Sequence of chain 1.A:
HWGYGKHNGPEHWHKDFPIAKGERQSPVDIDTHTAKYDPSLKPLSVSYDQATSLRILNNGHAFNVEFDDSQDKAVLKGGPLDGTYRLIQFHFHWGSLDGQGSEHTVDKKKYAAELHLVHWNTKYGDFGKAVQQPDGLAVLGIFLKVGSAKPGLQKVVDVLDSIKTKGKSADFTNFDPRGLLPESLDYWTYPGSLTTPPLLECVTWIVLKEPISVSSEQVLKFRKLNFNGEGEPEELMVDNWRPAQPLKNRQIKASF

A protein and the small-molecule ligand that binds it are described below.
Small molecule (SMILES): O=C(NCc1ccccc1)Nc1ccc2c(c1)[B-](O)(O)OC2

Binding-site contacts:
Ligand atom C5 contacts residue VAL123 of chain 1.A at 3.9 Å (hydrophobic).
Ligand atom C7 contacts residue VAL144 of chain 1.A at 3.8 Å (hydrophobic).
Ligand atom O4 contacts residue PHE132 of chain 1.A at 3.9 Å.
Ligand atom O3 contacts residue ZN1 of chain 1.B at 3.9 Å.
Ligand atom B1 contacts residue THR200 of chain 1.A at 3.7 Å.
Ligand atom C5 contacts residue GLN94 of chain 1.A at 3.9 Å.
Ligand atom B1 contacts residue HIS121 of chain 1.A at 4.0 Å.
Ligand atom C3 contacts residue THR201 of chain 1.A at 4.0 Å.
Ligand atom C6 contacts residue VAL123 of chain 1.A at 4.1 Å (hydrophobic).
Ligand atom C13 contacts residue VAL136 of chain 1.A at 3.7 Å (hydrophobic).
Ligand atom O2 contacts residue ZN1 of chain 1.B at 2.1 Å.
Ligand atom O1 contacts residue HIS121 of chain 1.A at 3.5 Å (h-bond).
Ligand atom C6 contacts residue HIS96 of chain 1.A at 4.0 Å.
Ligand atom N2 contacts residue PRO203 of chain 1.A at 3.8 Å.
Ligand atom O1 contacts residue HIS96 of chain 1.A at 3.2 Å.
Ligand atom N1 contacts residue THR201 of chain 1.A at 3.8 Å.
Ligand atom C5 contacts residue LEU199 of chain 1.A at 3.9 Å (hydrophobic).
Ligand atom C15 contacts residue PRO203 of chain 1.A at 3.8 Å (hydrophobic).
Ligand atom N1 contacts residue LEU199 of chain 1.A at 3.9 Å.
Ligand atom C1 contacts residue LEU199 of chain 1.A at 4.0 Å (hydrophobic).
Ligand atom C2 contacts residue THR201 of chain 1.A at 3.3 Å.
Ligand atom C7 contacts residue VAL123 of chain 1.A at 3.4 Å (hydrophobic).
Ligand atom C12 contacts residue PHE132 of chain 1.A at 3.7 Å (hydrophobic).
Ligand atom O2 contacts residue HIS121 of chain 1.A at 3.5 Å (h-bond).
Ligand atom C4 contacts residue LEU199 of chain 1.A at 4.0 Å (hydrophobic).
Ligand atom O2 contacts residue THR200 of chain 1.A at 2.8 Å (h-bond).
Ligand atom C3 contacts residue LEU199 of chain 1.A at 4.0 Å (hydrophobic).
Ligand atom C7 contacts residue HIS96 of chain 1.A at 3.7 Å.
Ligand atom O1 contacts residue ZN1 of chain 1.B at 2.9 Å.
Ligand atom C6 contacts residue LEU199 of chain 1.A at 3.9 Å (hydrophobic).
Ligand atom C11 contacts residue PHE132 of chain 1.A at 3.9 Å (hydrophobic).
Ligand atom O3 contacts residue LEU199 of chain 1.A at 3.4 Å.
Ligand atom O3 contacts residue TRP210 of chain 1.A at 3.6 Å.
Ligand atom O2 contacts residue HIS98 of chain 1.A at 3.3 Å (h-bond).
Ligand atom C2 contacts residue LEU199 of chain 1.A at 3.9 Å (hydrophobic).
Ligand atom O2 contacts residue HIS96 of chain 1.A at 3.3 Å (h-bond).
Ligand atom B1 contacts residue HIS96 of chain 1.A at 3.9 Å.
Ligand atom O3 contacts residue THR200 of chain 1.A at 2.8 Å (h-bond).
Ligand atom C14 contacts residue VAL136 of chain 1.A at 3.8 Å (hydrophobic).
Ligand atom B1 contacts residue ZN1 of chain 1.B at 3.0 Å.